Sequence of chain 1.B:
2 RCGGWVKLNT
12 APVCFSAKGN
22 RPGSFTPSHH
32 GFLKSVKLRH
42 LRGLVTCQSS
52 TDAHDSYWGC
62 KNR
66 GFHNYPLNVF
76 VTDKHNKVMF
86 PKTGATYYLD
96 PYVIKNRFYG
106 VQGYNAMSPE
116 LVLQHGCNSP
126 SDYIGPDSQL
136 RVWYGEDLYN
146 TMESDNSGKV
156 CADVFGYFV

This small molecule binds to this protein.
Small molecule (SMILES): OC[C@H]1O[C@@H](O[C@H]2[C@H](O)[C@@H](O)[C@H](O)O[C@@H]2CO)[C@H](O)[C@@H](O)[C@H]1O

Binding-site contacts:
Ligand atom O3 contacts residue CA1 of chain 1.H at 2.4 Å.
Ligand atom O6 contacts residue TYR97 of chain 1.B at 3.4 Å.
Ligand atom O3 contacts residue MET147 of chain 1.B at 4.0 Å.
Ligand atom C3 contacts residue MET147 of chain 1.B at 3.9 Å (hydrophobic).
Ligand atom O4 contacts residue GLN49 of chain 1.B at 4.1 Å.
Ligand atom O4 contacts residue ARG64 of chain 1.B at 3.6 Å (salt-bridge).
Ligand atom C1 contacts residue ASP150 of chain 1.B at 4.0 Å.
Ligand atom O5 contacts residue ARG64 of chain 1.B at 3.1 Å (salt-bridge).
Ligand atom C6 contacts residue MET147 of chain 1.B at 4.0 Å (hydrophobic).
Ligand atom O3 contacts residue ARG64 of chain 1.B at 3.3 Å (salt-bridge).
Ligand atom C6 contacts residue PHE67 of chain 1.B at 3.9 Å (hydrophobic).
Ligand atom O4 contacts residue CYS48 of chain 1.B at 3.3 Å (h-bond).
Ligand atom O5 contacts residue TYR97 of chain 1.B at 3.9 Å.
Ligand atom C3 contacts residue ARG64 of chain 1.B at 4.2 Å.
Ligand atom O2 contacts residue CYS48 of chain 1.B at 3.4 Å (h-bond).
Ligand atom C6 contacts residue VAL98 of chain 1.B at 4.1 Å (hydrophobic).
Ligand atom C5 contacts residue ASP150 of chain 1.B at 4.1 Å.
Ligand atom O2 contacts residue ASP150 of chain 1.B at 2.6 Å (salt-bridge).
Ligand atom O4 contacts residue ASP150 of chain 1.B at 3.4 Å (salt-bridge).
Ligand atom O3 contacts residue CYS48 of chain 1.B at 3.1 Å (h-bond).
Ligand atom O2 contacts residue CA1 of chain 1.H at 2.4 Å.
Ligand atom C6 contacts residue TYR97 of chain 1.B at 3.8 Å (hydrophobic).
Ligand atom C2 contacts residue ASP150 of chain 1.B at 3.5 Å.
Ligand atom C5 contacts residue ARG64 of chain 1.B at 4.1 Å.
Ligand atom O2 contacts residue MET147 of chain 1.B at 3.4 Å (h-bond).
Ligand atom C2 contacts residue ARG64 of chain 1.B at 4.0 Å.
Ligand atom C4 contacts residue GLU141 of chain 1.B at 4.0 Å.
Ligand atom C1 contacts residue MET147 of chain 1.B at 4.2 Å (hydrophobic).
Ligand atom O3 contacts residue GLU141 of chain 1.B at 2.5 Å (salt-bridge).
Ligand atom C3 contacts residue CA1 of chain 1.H at 3.4 Å.
Ligand atom C2 contacts residue CYS48 of chain 1.B at 3.6 Å (hydrophobic).
Ligand atom C5 contacts residue VAL98 of chain 1.B at 4.1 Å (hydrophobic).
Ligand atom C1 contacts residue ARG64 of chain 1.B at 3.8 Å.
Ligand atom C2 contacts residue CA1 of chain 1.H at 3.3 Å.
Ligand atom C5 contacts residue TYR97 of chain 1.B at 4.0 Å (hydrophobic).
Ligand atom C3 contacts residue CYS48 of chain 1.B at 4.0 Å (hydrophobic).
Ligand atom O4 contacts residue PHE67 of chain 1.B at 3.7 Å.
Ligand atom C3 contacts residue GLU141 of chain 1.B at 3.3 Å.
Ligand atom O4 contacts residue ARG64 of chain 1.B at 3.0 Å (salt-bridge).
Ligand atom C4 contacts residue TYR97 of chain 1.B at 3.9 Å (hydrophobic).